A small-molecule ligand and the protein it binds are described below.
Small molecule (SMILES): Nc1cccc2c1C(=O)N([C@H]1CCC(=O)NC1=O)C2=O

Sequence of chain 1.B:
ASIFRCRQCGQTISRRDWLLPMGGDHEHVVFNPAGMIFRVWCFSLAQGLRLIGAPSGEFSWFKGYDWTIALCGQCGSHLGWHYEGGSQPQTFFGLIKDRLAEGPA

Binding-site contacts:
Ligand atom C15 contacts residue PHE78 of chain 1.B at 3.7 Å (hydrophobic).
Ligand atom O20 contacts residue TYR102 of chain 1.B at 2.8 Å (h-bond).
Ligand atom C17 contacts residue TRP80 of chain 1.B at 3.4 Å (hydrophobic).
Ligand atom O19 contacts residue TRP80 of chain 1.B at 3.4 Å.
Ligand atom O11 contacts residue PRO52 of chain 1.B at 4.0 Å.
Ligand atom C14 contacts residue TRP100 of chain 1.B at 3.5 Å (hydrophobic).
Ligand atom O20 contacts residue TRP80 of chain 1.B at 3.0 Å (h-bond).
Ligand atom N8 contacts residue ASN51 of chain 1.B at 3.9 Å.
Ligand atom O13 contacts residue TRP100 of chain 1.B at 3.7 Å.
Ligand atom C12 contacts residue TRP80 of chain 1.B at 3.8 Å (hydrophobic).
Ligand atom O13 contacts residue ASN51 of chain 1.B at 2.9 Å (h-bond).
Ligand atom O20 contacts residue SER79 of chain 1.B at 3.5 Å.
Ligand atom O19 contacts residue ASN51 of chain 1.B at 3.5 Å.
Ligand atom N10 contacts residue PHE78 of chain 1.B at 3.5 Å.
Ligand atom O19 contacts residue PRO52 of chain 1.B at 3.4 Å.
Ligand atom C18 contacts residue TRP86 of chain 1.B at 3.7 Å (hydrophobic).
Ligand atom O11 contacts residue GLU77 of chain 1.B at 4.0 Å.
Ligand atom O20 contacts residue TRP86 of chain 1.B at 3.7 Å.
Ligand atom O19 contacts residue PHE78 of chain 1.B at 3.7 Å.
Ligand atom C7 contacts residue ASN51 of chain 1.B at 3.4 Å.
Ligand atom O20 contacts residue PHE78 of chain 1.B at 3.8 Å.
Ligand atom N16 contacts residue TRP80 of chain 1.B at 3.3 Å.
Ligand atom C14 contacts residue TRP86 of chain 1.B at 3.5 Å (hydrophobic).
Ligand atom C4 contacts residue ASN51 of chain 1.B at 3.6 Å.
Ligand atom C18 contacts residue TRP80 of chain 1.B at 3.7 Å (hydrophobic).
Ligand atom C17 contacts residue PHE78 of chain 1.B at 3.8 Å (hydrophobic).
Ligand atom C17 contacts residue TRP86 of chain 1.B at 3.9 Å (hydrophobic).
Ligand atom C5 contacts residue PRO52 of chain 1.B at 3.7 Å (hydrophobic).
Ligand atom C18 contacts residue TRP100 of chain 1.B at 3.6 Å (hydrophobic).
Ligand atom C6 contacts residue PRO52 of chain 1.B at 3.9 Å (hydrophobic).
Ligand atom O11 contacts residue TRP86 of chain 1.B at 3.5 Å.
Ligand atom C17 contacts residue TYR102 of chain 1.B at 3.5 Å (hydrophobic).
Ligand atom N10 contacts residue PRO52 of chain 1.B at 3.8 Å.
Ligand atom O11 contacts residue PHE78 of chain 1.B at 3.5 Å.
Ligand atom C9 contacts residue PRO52 of chain 1.B at 3.8 Å (hydrophobic).
Ligand atom C3 contacts residue ASN51 of chain 1.B at 3.3 Å.
Ligand atom C15 contacts residue TRP80 of chain 1.B at 3.4 Å (hydrophobic).
Ligand atom N16 contacts residue PHE78 of chain 1.B at 2.9 Å (h-bond).
Ligand atom C18 contacts residue TYR102 of chain 1.B at 3.6 Å (hydrophobic).
Ligand atom C3 contacts residue MET55 of chain 1.B at 4.0 Å (hydrophobic).